Binding-site contacts:
Ligand atom C5 contacts residue ASN657 of chain 1.B at 3.7 Å.
Ligand atom C1 contacts residue ASN657 of chain 1.B at 1.4 Å.
Ligand atom C7 contacts residue ASN657 of chain 1.B at 3.6 Å.
Ligand atom C4 contacts residue ASN657 of chain 1.B at 4.2 Å.
Ligand atom N2 contacts residue ASN657 of chain 1.B at 2.9 Å (h-bond).
Ligand atom C2 contacts residue ASN657 of chain 1.B at 2.4 Å.
Ligand atom O7 contacts residue ASN657 of chain 1.B at 3.8 Å.
Ligand atom C8 contacts residue HIS655 of chain 1.B at 4.2 Å.
Ligand atom C3 contacts residue ASN657 of chain 1.B at 3.8 Å.
Ligand atom O5 contacts residue ASN657 of chain 1.B at 2.4 Å (h-bond).

A small-molecule ligand and the protein it binds are described below.
Small molecule (SMILES): CC(=O)N[C@@H]1[C@@H](O)[C@H](O)[C@@H](CO)O[C@H]1O

Sequence of chain 1.B:
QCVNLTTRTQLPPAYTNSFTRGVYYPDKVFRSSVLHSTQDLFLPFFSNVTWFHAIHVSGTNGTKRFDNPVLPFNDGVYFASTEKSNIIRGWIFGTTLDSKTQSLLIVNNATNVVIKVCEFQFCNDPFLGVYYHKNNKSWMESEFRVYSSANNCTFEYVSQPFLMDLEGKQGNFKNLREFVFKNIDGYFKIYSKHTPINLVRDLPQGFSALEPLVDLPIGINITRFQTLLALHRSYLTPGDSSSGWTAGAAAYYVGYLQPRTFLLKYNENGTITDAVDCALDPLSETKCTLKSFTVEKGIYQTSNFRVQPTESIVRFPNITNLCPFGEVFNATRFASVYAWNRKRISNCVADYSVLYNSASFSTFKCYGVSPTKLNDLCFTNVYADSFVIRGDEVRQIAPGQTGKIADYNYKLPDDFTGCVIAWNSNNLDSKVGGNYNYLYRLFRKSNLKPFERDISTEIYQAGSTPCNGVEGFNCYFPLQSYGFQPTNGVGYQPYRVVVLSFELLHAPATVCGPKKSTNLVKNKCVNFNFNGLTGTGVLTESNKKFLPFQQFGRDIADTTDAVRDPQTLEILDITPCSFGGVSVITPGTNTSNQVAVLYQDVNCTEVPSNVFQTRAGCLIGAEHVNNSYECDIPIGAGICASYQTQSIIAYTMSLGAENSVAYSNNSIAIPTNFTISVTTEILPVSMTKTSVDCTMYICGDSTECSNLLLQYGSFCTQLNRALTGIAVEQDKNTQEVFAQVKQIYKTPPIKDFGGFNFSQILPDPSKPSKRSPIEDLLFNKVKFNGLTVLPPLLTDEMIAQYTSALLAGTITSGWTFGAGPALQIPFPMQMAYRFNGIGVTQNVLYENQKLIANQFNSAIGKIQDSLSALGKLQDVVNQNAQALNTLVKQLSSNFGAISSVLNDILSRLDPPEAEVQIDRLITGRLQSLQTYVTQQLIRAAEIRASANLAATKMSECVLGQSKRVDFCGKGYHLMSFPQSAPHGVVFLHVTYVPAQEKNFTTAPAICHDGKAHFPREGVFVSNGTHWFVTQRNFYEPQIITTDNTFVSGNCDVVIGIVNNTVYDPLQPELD